Sequence of chain 1.A:
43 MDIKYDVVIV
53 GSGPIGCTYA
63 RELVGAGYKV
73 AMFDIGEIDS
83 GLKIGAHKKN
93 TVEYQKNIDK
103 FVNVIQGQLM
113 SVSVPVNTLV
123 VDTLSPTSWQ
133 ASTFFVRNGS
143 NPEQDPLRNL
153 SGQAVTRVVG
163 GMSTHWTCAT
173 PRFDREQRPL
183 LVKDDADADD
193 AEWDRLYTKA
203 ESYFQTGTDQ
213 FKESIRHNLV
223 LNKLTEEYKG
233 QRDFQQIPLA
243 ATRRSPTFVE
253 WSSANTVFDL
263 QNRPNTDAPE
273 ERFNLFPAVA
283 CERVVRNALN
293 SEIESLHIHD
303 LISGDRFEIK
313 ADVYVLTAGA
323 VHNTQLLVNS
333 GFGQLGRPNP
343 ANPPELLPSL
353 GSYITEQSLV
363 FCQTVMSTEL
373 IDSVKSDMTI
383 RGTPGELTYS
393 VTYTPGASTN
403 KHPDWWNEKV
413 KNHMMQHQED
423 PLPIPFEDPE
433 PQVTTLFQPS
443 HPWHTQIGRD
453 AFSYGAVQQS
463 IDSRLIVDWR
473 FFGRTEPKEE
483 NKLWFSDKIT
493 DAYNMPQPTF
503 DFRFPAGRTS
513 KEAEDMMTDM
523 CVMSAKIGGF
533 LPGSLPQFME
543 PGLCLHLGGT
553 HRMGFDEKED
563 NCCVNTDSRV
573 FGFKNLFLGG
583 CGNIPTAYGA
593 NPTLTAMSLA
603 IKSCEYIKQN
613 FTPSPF

Binding-site contacts:
Ligand atom C3 contacts residue FDA1 of chain 1.E at 3.2 Å.
Ligand atom C1 contacts residue ASP452 of chain 1.A at 3.3 Å.
Ligand atom O4 contacts residue HIS548 of chain 1.A at 3.5 Å (h-bond).
Ligand atom C1 contacts residue GLN448 of chain 1.A at 3.6 Å.
Ligand atom O1 contacts residue ASP452 of chain 1.A at 2.5 Å (salt-bridge).
Ligand atom C2 contacts residue PHE474 of chain 1.A at 3.8 Å (hydrophobic).
Ligand atom O3 contacts residue ASN593 of chain 1.A at 2.8 Å (h-bond).
Ligand atom O5 contacts residue PHE474 of chain 1.A at 3.7 Å.
Ligand atom O6 contacts residue LEU545 of chain 1.A at 3.9 Å.
Ligand atom C6 contacts residue CYS546 of chain 1.A at 3.9 Å (hydrophobic).
Ligand atom O5 contacts residue ASP452 of chain 1.A at 3.9 Å.
Ligand atom O4 contacts residue FDA1 of chain 1.E at 3.3 Å.
Ligand atom O3 contacts residue HIS548 of chain 1.A at 2.5 Å (h-bond).
Ligand atom C4 contacts residue HIS548 of chain 1.A at 3.6 Å.
Ligand atom O5 contacts residue ARG472 of chain 1.A at 3.7 Å.
Ligand atom C5 contacts residue TYR456 of chain 1.A at 4.1 Å (hydrophobic).
Ligand atom C6 contacts residue LEU545 of chain 1.A at 3.8 Å (hydrophobic).
Ligand atom C2 contacts residue FDA1 of chain 1.E at 4.1 Å.
Ligand atom F2 contacts residue GLN448 of chain 1.A at 2.9 Å.
Ligand atom C1 contacts residue PHE474 of chain 1.A at 3.6 Å (hydrophobic).
Ligand atom C2 contacts residue THR169 of chain 1.A at 4.1 Å.
Ligand atom C1 contacts residue ARG472 of chain 1.A at 3.9 Å.
Ligand atom O3 contacts residue FDA1 of chain 1.E at 3.1 Å.
Ligand atom C2 contacts residue ASN593 of chain 1.A at 3.6 Å.
Ligand atom O6 contacts residue PHE454 of chain 1.A at 3.2 Å.
Ligand atom C1 contacts residue THR169 of chain 1.A at 4.1 Å.
Ligand atom C3 contacts residue ASN593 of chain 1.A at 3.8 Å.
Ligand atom O5 contacts residue TYR456 of chain 1.A at 3.8 Å.
Ligand atom C3 contacts residue HIS548 of chain 1.A at 3.6 Å.
Ligand atom F2 contacts residue THR169 of chain 1.A at 3.2 Å.
Ligand atom O4 contacts residue CYS546 of chain 1.A at 2.6 Å (h-bond).
Ligand atom F2 contacts residue FDA1 of chain 1.E at 3.0 Å.
Ligand atom O6 contacts residue TYR456 of chain 1.A at 2.4 Å (h-bond).
Ligand atom C6 contacts residue LEU361 of chain 1.A at 3.9 Å (hydrophobic).
Ligand atom F2 contacts residue ASN593 of chain 1.A at 3.3 Å.
Ligand atom O1 contacts residue THR169 of chain 1.A at 2.9 Å (h-bond).
Ligand atom C6 contacts residue TYR456 of chain 1.A at 3.2 Å (hydrophobic).
Ligand atom C4 contacts residue FDA1 of chain 1.E at 3.9 Å.
Ligand atom C2 contacts residue GLN448 of chain 1.A at 3.4 Å.
Ligand atom C4 contacts residue CYS546 of chain 1.A at 3.5 Å (hydrophobic).

The small molecule below binds the protein below.
Small molecule (SMILES): OC[C@H]1O[C@H](O)[C@H](F)[C@@H](O)[C@@H]1O